Sequence of chain 1.A:
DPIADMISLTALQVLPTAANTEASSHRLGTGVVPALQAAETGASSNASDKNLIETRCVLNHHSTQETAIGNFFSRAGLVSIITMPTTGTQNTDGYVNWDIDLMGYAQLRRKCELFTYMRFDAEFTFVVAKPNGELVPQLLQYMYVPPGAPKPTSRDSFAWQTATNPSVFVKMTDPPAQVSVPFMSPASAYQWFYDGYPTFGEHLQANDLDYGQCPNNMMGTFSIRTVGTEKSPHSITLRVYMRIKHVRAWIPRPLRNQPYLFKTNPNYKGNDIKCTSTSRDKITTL

Binding-site contacts:
Ligand atom CAM contacts residue TYR155 of chain 1.A at 3.9 Å (hydrophobic).
Ligand atom CBB contacts residue LEU113 of chain 1.A at 3.7 Å (hydrophobic).
Ligand atom CBA contacts residue ASN228 of chain 1.A at 3.7 Å.
Ligand atom OAC contacts residue LEU113 of chain 1.A at 3.4 Å (h-bond).
Ligand atom CAG contacts residue TRP203 of chain 1.A at 3.7 Å (hydrophobic).
Ligand atom CAJ contacts residue TYR155 of chain 1.A at 3.5 Å (hydrophobic).
Ligand atom CAL contacts residue TYR155 of chain 1.A at 3.4 Å (hydrophobic).
Ligand atom CAR contacts residue ASN228 of chain 1.A at 3.7 Å.
Ligand atom CAN contacts residue PHE135 of chain 1.A at 3.8 Å (hydrophobic).
Ligand atom CAR contacts residue TYR201 of chain 1.A at 3.5 Å (hydrophobic).
Ligand atom CAD contacts residue PHE137 of chain 1.A at 3.9 Å (hydrophobic).
Ligand atom CAS contacts residue TRP203 of chain 1.A at 3.4 Å (hydrophobic).
Ligand atom CAA contacts residue PRO177 of chain 1.A at 3.2 Å (hydrophobic).
Ligand atom CAZ contacts residue ILE111 of chain 1.A at 3.9 Å (hydrophobic).
Ligand atom NAT contacts residue TYR155 of chain 1.A at 3.9 Å.
Ligand atom CAA contacts residue VAL179 of chain 1.A at 3.5 Å (hydrophobic).
Ligand atom CBA contacts residue TRP203 of chain 1.A at 3.8 Å (hydrophobic).
Ligand atom NBC contacts residue ASN228 of chain 1.A at 3.7 Å.
Ligand atom CAI contacts residue PHE135 of chain 1.A at 3.5 Å (hydrophobic).
Ligand atom NBD contacts residue TRP203 of chain 1.A at 3.6 Å.
Ligand atom CAG contacts residue ASN228 of chain 1.A at 3.3 Å.
Ligand atom NAU contacts residue MET114 of chain 1.A at 3.9 Å.
Ligand atom NBD contacts residue ASN228 of chain 1.A at 3.7 Å.
Ligand atom CAQ contacts residue LEU113 of chain 1.A at 3.6 Å (hydrophobic).
Ligand atom CAL contacts residue ILE111 of chain 1.A at 3.9 Å (hydrophobic).
Ligand atom CAN contacts residue ILE111 of chain 1.A at 3.8 Å (hydrophobic).
Ligand atom CAE contacts residue GLN202 of chain 1.A at 3.6 Å.
Ligand atom CAP contacts residue LEU113 of chain 1.A at 3.6 Å (hydrophobic).
Ligand atom CAO contacts residue MET230 of chain 1.A at 3.6 Å (hydrophobic).
Ligand atom CAK contacts residue PHE135 of chain 1.A at 3.3 Å (hydrophobic).
Ligand atom CAS contacts residue ASN228 of chain 1.A at 3.5 Å.
Ligand atom CAF contacts residue ASP112 of chain 1.A at 3.9 Å.
Ligand atom OAW contacts residue MET195 of chain 1.A at 3.4 Å.
Ligand atom CAF contacts residue MET114 of chain 1.A at 3.1 Å (hydrophobic).
Ligand atom CAE contacts residue ASN228 of chain 1.A at 3.6 Å.
Ligand atom CAS contacts residue TYR201 of chain 1.A at 3.9 Å (hydrophobic).
Ligand atom CAX contacts residue ASN228 of chain 1.A at 3.8 Å.
Ligand atom OAC contacts residue ASP112 of chain 1.A at 3.8 Å.
Ligand atom CAH contacts residue MET114 of chain 1.A at 3.5 Å (hydrophobic).
Ligand atom CAG contacts residue GLN202 of chain 1.A at 3.5 Å.

The small molecule below binds the protein below.
Small molecule (SMILES): CCO/N=C/c1ccc(OCC[C@@H](C)CCN2CCN(c3ccncc3)C2=O)cc1

Sequence of chain 1.C:
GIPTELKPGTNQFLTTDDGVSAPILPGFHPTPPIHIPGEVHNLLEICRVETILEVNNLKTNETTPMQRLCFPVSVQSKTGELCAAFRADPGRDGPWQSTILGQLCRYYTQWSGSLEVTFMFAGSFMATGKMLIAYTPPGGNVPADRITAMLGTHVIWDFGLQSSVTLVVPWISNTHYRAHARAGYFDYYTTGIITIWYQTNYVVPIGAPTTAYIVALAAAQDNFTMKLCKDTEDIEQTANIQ

Sequence of chain 2.C:
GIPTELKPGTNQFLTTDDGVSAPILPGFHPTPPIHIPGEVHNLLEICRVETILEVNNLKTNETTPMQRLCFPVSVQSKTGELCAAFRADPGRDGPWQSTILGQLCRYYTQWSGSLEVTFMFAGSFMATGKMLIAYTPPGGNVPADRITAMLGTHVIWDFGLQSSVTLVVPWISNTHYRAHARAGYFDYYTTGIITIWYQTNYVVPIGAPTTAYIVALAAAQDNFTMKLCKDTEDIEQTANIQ